This small molecule binds to this protein.
Small molecule (SMILES): CC(C)(O)C#N

Sequence of chain 2.B:
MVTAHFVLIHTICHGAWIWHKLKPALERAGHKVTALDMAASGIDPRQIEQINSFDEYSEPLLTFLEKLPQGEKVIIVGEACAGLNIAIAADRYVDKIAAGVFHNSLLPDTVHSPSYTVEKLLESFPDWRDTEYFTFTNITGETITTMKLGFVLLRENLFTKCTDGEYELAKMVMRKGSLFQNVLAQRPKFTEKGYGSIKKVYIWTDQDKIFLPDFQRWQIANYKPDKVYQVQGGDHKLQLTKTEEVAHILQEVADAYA

Binding-site contacts:
Ligand atom O6 contacts residue TYR97 of chain 2.B at 3.5 Å (h-bond).
Ligand atom C2 contacts residue GLU70 of chain 2.B at 4.0 Å.
Ligand atom N5 contacts residue GLU53 of chain 1.A at 3.6 Å.
Ligand atom C3 contacts residue TYR97 of chain 2.B at 3.5 Å (hydrophobic).
Ligand atom C1 contacts residue GLU70 of chain 2.B at 4.4 Å.
Ligand atom C3 contacts residue THR141 of chain 1.A at 3.1 Å.
Ligand atom C1 contacts residue TYR97 of chain 2.B at 3.7 Å (hydrophobic).
Ligand atom O6 contacts residue ARG96 of chain 2.B at 4.1 Å.
Ligand atom C2 contacts residue TYR97 of chain 2.B at 3.6 Å (hydrophobic).
Ligand atom C1 contacts residue PHE140 of chain 1.A at 4.3 Å (hydrophobic).
Ligand atom O6 contacts residue THR141 of chain 1.A at 3.4 Å (h-bond).
Ligand atom C4 contacts residue PHE140 of chain 1.A at 3.9 Å (hydrophobic).
Ligand atom O6 contacts residue CNH1 of chain 1.E at 3.9 Å.
Ligand atom C1 contacts residue CNH1 of chain 1.E at 4.1 Å.
Ligand atom C3 contacts residue GLU70 of chain 2.B at 3.3 Å.
Ligand atom C2 contacts residue THR67 of chain 2.B at 3.6 Å.
Ligand atom O6 contacts residue LEU66 of chain 2.B at 3.9 Å.
Ligand atom N5 contacts residue PHE140 of chain 1.A at 3.9 Å.
Ligand atom C4 contacts residue CNH1 of chain 1.E at 3.8 Å.
Ligand atom C3 contacts residue PHE140 of chain 1.A at 3.5 Å (hydrophobic).
Ligand atom N5 contacts residue CNH1 of chain 1.E at 3.6 Å.
Ligand atom C1 contacts residue THR141 of chain 1.A at 4.2 Å.
Ligand atom C2 contacts residue CNH1 of chain 1.E at 4.0 Å.
Ligand atom C2 contacts residue LEU66 of chain 2.B at 3.6 Å (hydrophobic).

Sequence of chain 1.A:
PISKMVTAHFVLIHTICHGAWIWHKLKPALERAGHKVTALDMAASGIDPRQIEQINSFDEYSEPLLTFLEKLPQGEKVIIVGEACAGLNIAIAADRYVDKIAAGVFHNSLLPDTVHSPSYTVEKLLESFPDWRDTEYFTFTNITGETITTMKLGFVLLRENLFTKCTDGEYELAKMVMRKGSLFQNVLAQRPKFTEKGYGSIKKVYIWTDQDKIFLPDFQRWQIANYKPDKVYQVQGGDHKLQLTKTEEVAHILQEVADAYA